Binding-site contacts:
Ligand atom F2 contacts residue LEU66 of chain 1.F at 3.7 Å.
Ligand atom F1 contacts residue PHE100 of chain 1.F at 3.1 Å.
Ligand atom N contacts residue PHE78 of chain 1.G at 3.9 Å.
Ligand atom CE1 contacts residue THR97 of chain 1.F at 3.8 Å.
Ligand atom CD contacts residue PHE130 of chain 1.G at 3.5 Å (hydrophobic).
Ligand atom F1 contacts residue ASP96 of chain 1.F at 3.4 Å.
Ligand atom CA contacts residue PHE100 of chain 1.F at 3.7 Å (hydrophobic).
Ligand atom CG contacts residue LEU108 of chain 1.G at 3.8 Å (hydrophobic).
Ligand atom CZ contacts residue LEU132 of chain 1.G at 3.6 Å (hydrophobic).
Ligand atom CB contacts residue OCA1 of chain 1.KB at 3.8 Å.
Ligand atom CB contacts residue PHE78 of chain 1.G at 3.6 Å (hydrophobic).
Ligand atom CB contacts residue TYR80 of chain 1.G at 3.7 Å (hydrophobic).
Ligand atom C contacts residue TYR80 of chain 1.G at 3.8 Å (hydrophobic).
Ligand atom N contacts residue OCA1 of chain 1.KB at 1.5 Å.
Ligand atom F1 contacts residue LEU132 of chain 1.G at 3.8 Å.
Ligand atom F2 contacts residue TYR80 of chain 1.G at 3.7 Å.
Ligand atom CE contacts residue GLU44 of chain 1.G at 3.2 Å.
Ligand atom CE1 contacts residue LEU132 of chain 1.G at 3.8 Å (hydrophobic).
Ligand atom C contacts residue PHE78 of chain 1.G at 3.6 Å (hydrophobic).
Ligand atom F2 contacts residue VAL62 of chain 1.F at 3.6 Å.
Ligand atom CE contacts residue LEU209 of chain 1.G at 3.6 Å (hydrophobic).
Ligand atom O contacts residue TYR80 of chain 1.G at 2.7 Å (h-bond).
Ligand atom CD2 contacts residue LEU108 of chain 1.G at 3.9 Å (hydrophobic).
Ligand atom CD2 contacts residue TYR80 of chain 1.G at 3.6 Å (hydrophobic).
Ligand atom O contacts residue PHE100 of chain 1.F at 3.9 Å.
Ligand atom C contacts residue PHE100 of chain 1.F at 3.8 Å (hydrophobic).
Ligand atom CD contacts residue TYR80 of chain 1.G at 3.8 Å (hydrophobic).
Ligand atom CA contacts residue PHE78 of chain 1.G at 3.7 Å (hydrophobic).
Ligand atom CB contacts residue PHE130 of chain 1.G at 3.6 Å (hydrophobic).
Ligand atom CA contacts residue OCA1 of chain 1.KB at 2.6 Å.
Ligand atom CB contacts residue LEU108 of chain 1.G at 3.6 Å (hydrophobic).
Ligand atom CA contacts residue PHE78 of chain 1.G at 3.7 Å (hydrophobic).
Ligand atom C contacts residue OCA1 of chain 1.KB at 3.3 Å.
Ligand atom N contacts residue PHE100 of chain 1.F at 3.8 Å.
Ligand atom CZ contacts residue THR97 of chain 1.F at 3.1 Å.
Ligand atom N contacts residue OCA1 of chain 1.KB at 3.0 Å (h-bond).
Ligand atom CD1 contacts residue PHE100 of chain 1.F at 3.6 Å (hydrophobic).
Ligand atom F1 contacts residue THR97 of chain 1.F at 3.0 Å.
Ligand atom N contacts residue TYR80 of chain 1.G at 3.0 Å (h-bond).
Ligand atom F2 contacts residue LEU110 of chain 1.G at 3.5 Å.

Sequence of chain 1.G:
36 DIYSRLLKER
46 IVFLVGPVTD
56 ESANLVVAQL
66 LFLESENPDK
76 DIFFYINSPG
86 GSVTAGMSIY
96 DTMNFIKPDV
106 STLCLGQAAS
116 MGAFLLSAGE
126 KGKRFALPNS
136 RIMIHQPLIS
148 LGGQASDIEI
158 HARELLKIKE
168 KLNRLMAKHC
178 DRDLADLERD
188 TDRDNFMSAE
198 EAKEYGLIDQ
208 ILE

Sequence of chain 1.F:
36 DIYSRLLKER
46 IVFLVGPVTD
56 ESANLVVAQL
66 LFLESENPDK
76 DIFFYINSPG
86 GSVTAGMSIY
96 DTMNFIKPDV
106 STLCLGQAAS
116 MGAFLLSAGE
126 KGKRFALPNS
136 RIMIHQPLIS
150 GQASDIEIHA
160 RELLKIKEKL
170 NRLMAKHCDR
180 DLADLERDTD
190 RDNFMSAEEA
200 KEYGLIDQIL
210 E

This small molecule binds to this protein.
Small molecule (SMILES): C[C@@H]1C[C@H]2C(=O)O[C@@H](C)[C@H](NC(=O)[C@@H](N)Cc3cc(F)cc(F)c3)C(=O)N3CCC[C@H]3C(=O)N3CCCC[C@H]3C(=O)N[C@@H](C)C(=O)N2C1